A small-molecule ligand and the protein it binds are described below.
Small molecule (SMILES): CCOC(=O)c1cnc2ccc(OC)cc2c1SCCC#N

Binding-site contacts:
Ligand atom C11 contacts residue PHE78 of chain 1.A at 3.5 Å (hydrophobic).
Ligand atom C11 contacts residue SER294 of chain 1.A at 3.7 Å.
Ligand atom C14 contacts residue PHE201 of chain 1.A at 3.4 Å (hydrophobic).
Ligand atom C13 contacts residue HIS188 of chain 1.A at 3.3 Å.
Ligand atom C13 contacts residue PHE201 of chain 1.A at 3.8 Å (hydrophobic).
Ligand atom C3 contacts residue SER294 of chain 1.A at 3.5 Å.
Ligand atom N contacts residue TYR186 of chain 1.A at 3.1 Å.
Ligand atom C8 contacts residue TYR186 of chain 1.A at 3.1 Å (hydrophobic).
Ligand atom C1 contacts residue ASP73 of chain 1.A at 3.5 Å.
Ligand atom C13 contacts residue ASN340 of chain 1.A at 3.5 Å.
Ligand atom N1 contacts residue PHE78 of chain 1.A at 3.5 Å.
Ligand atom O1 contacts residue ASN340 of chain 1.A at 3.5 Å (h-bond).
Ligand atom N contacts residue TYR309 of chain 1.A at 3.5 Å.
Ligand atom C4 contacts residue PHE80 of chain 1.A at 3.4 Å (hydrophobic).
Ligand atom C1 contacts residue PHE80 of chain 1.A at 3.7 Å (hydrophobic).
Ligand atom O contacts residue ASP73 of chain 1.A at 3.6 Å.
Ligand atom C1 contacts residue GLU72 of chain 1.A at 3.6 Å.
Ligand atom C contacts residue VAL71 of chain 1.A at 3.4 Å (hydrophobic).
Ligand atom C7 contacts residue TYR186 of chain 1.A at 3.6 Å (hydrophobic).
Ligand atom N contacts residue HIS188 of chain 1.A at 3.1 Å.
Ligand atom C1 contacts residue VAL71 of chain 1.A at 3.7 Å (hydrophobic).
Ligand atom C contacts residue GLU72 of chain 1.A at 3.6 Å.
Ligand atom N contacts residue ASN340 of chain 1.A at 3.4 Å.
Ligand atom O2 contacts residue HIS188 of chain 1.A at 3.3 Å.
Ligand atom C2 contacts residue ASP73 of chain 1.A at 3.5 Å.
Ligand atom O contacts residue GLU72 of chain 1.A at 3.1 Å (salt-bridge).
Ligand atom N1 contacts residue SER294 of chain 1.A at 2.8 Å (h-bond).
Ligand atom C12 contacts residue HIS188 of chain 1.A at 3.7 Å.
Ligand atom O1 contacts residue HIS188 of chain 1.A at 3.6 Å.
Ligand atom C8 contacts residue TYR309 of chain 1.A at 3.6 Å (hydrophobic).
Ligand atom O contacts residue VAL71 of chain 1.A at 2.6 Å.
Ligand atom C5 contacts residue PHE80 of chain 1.A at 3.7 Å (hydrophobic).
Ligand atom C3 contacts residue PHE80 of chain 1.A at 3.2 Å (hydrophobic).
Ligand atom C9 contacts residue TYR309 of chain 1.A at 3.4 Å (hydrophobic).
Ligand atom C3 contacts residue PHE78 of chain 1.A at 3.8 Å (hydrophobic).
Ligand atom C2 contacts residue VAL71 of chain 1.A at 3.4 Å (hydrophobic).
Ligand atom C9 contacts residue TYR186 of chain 1.A at 3.0 Å (hydrophobic).
Ligand atom C2 contacts residue PHE80 of chain 1.A at 3.6 Å (hydrophobic).
Ligand atom C2 contacts residue GLU72 of chain 1.A at 3.6 Å.
Ligand atom C4 contacts residue SER294 of chain 1.A at 3.5 Å.

Sequence of chain 1.A:
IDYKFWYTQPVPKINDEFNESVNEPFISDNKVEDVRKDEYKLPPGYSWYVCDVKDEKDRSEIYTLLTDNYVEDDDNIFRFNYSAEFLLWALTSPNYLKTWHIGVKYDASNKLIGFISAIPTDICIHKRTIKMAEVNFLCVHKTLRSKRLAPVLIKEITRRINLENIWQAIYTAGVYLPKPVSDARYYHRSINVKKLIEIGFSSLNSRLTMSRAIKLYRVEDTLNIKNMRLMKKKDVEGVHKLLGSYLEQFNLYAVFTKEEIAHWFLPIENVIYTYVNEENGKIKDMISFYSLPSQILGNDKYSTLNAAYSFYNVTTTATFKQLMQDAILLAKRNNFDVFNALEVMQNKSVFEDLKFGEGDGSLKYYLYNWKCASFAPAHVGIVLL